Binding-site contacts:
Ligand atom C8 contacts residue ASN709 of chain 1.C at 4.5 Å.
Ligand atom O5 contacts residue ASN709 of chain 1.C at 2.3 Å (h-bond).
Ligand atom C8 contacts residue ILE1130 of chain 1.C at 4.3 Å (hydrophobic).
Ligand atom C3 contacts residue ASN709 of chain 1.C at 3.8 Å.
Ligand atom C5 contacts residue ASN709 of chain 1.C at 3.6 Å.
Ligand atom C8 contacts residue GLY1131 of chain 1.C at 3.7 Å.
Ligand atom C4 contacts residue ASN709 of chain 1.C at 4.2 Å.
Ligand atom O7 contacts residue ILE1130 of chain 1.C at 4.2 Å.
Ligand atom C2 contacts residue ASN709 of chain 1.C at 2.4 Å.
Ligand atom O5 contacts residue ASP796 of chain 1.B at 4.1 Å.
Ligand atom C1 contacts residue ASN709 of chain 1.C at 1.4 Å.
Ligand atom N2 contacts residue ASN709 of chain 1.C at 2.9 Å (h-bond).
Ligand atom O7 contacts residue ASN709 of chain 1.C at 3.9 Å.
Ligand atom C7 contacts residue ASN709 of chain 1.C at 3.6 Å.

Sequence of chain 1.B:
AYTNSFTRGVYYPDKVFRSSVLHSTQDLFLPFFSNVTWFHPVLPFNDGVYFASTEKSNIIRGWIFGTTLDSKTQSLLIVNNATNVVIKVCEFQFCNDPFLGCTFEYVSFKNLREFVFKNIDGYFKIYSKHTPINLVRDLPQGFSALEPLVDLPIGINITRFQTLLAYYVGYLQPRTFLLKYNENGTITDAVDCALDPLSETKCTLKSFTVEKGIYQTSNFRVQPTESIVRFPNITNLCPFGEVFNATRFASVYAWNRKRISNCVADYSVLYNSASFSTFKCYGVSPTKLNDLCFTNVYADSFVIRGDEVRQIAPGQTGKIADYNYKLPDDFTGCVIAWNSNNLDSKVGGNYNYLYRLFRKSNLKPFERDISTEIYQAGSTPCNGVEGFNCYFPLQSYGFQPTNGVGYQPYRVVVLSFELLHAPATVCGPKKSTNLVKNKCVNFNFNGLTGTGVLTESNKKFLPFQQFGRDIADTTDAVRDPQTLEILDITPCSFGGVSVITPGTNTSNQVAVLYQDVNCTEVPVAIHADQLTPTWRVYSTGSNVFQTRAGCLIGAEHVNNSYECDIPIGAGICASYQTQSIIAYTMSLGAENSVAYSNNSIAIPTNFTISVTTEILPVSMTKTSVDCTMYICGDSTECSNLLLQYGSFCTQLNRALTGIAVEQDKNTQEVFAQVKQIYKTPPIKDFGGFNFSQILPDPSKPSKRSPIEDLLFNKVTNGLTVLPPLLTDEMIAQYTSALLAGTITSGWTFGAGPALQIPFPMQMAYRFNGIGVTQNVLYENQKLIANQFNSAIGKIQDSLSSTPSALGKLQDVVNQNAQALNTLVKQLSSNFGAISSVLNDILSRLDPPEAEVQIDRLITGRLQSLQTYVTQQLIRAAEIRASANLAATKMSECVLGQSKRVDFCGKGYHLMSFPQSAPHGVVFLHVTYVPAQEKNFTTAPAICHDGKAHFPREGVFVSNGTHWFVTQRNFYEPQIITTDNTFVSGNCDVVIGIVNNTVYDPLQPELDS

The protein below binds the small molecule below.
Small molecule (SMILES): CC(=O)N[C@H]1[C@H](O[C@H]2[C@H](O)[C@@H](NC(C)=O)CO[C@@H]2CO)O[C@H](CO)[C@@H](O)[C@@H]1O

Sequence of chain 1.C:
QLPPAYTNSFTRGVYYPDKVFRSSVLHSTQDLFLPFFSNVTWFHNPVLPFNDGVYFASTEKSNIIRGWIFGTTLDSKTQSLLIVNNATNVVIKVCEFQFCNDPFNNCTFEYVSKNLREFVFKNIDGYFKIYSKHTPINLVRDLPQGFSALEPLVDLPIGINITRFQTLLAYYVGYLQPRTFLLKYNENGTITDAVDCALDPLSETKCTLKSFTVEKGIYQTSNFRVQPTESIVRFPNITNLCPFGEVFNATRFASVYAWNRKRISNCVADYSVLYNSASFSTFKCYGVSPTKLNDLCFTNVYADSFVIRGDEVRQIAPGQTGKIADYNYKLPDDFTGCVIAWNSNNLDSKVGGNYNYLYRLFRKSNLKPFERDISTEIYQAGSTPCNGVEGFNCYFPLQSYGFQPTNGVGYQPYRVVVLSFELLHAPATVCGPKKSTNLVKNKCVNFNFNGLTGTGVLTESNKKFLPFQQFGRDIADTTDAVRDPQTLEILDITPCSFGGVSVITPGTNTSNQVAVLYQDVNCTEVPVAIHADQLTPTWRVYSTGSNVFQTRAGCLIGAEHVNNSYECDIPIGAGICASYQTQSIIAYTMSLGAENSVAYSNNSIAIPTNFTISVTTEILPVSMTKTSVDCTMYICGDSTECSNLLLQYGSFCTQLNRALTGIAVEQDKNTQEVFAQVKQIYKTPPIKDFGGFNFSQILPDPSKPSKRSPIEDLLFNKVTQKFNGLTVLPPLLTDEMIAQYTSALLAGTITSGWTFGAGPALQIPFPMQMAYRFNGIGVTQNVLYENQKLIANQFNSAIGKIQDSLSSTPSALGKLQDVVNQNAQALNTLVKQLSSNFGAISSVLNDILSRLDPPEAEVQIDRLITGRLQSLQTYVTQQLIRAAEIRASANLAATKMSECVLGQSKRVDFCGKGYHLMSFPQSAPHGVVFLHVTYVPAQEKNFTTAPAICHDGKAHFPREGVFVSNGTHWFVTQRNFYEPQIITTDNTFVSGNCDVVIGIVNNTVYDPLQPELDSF